This protein binds this small molecule.
Small molecule (SMILES): CC(=O)N[C@H]1[C@H](O[C@H]2[C@H](O)[C@@H](NC(C)=O)CO[C@@H]2CO)O[C@H](CO)[C@@H](O)[C@@H]1O

Binding-site contacts:
Ligand atom O5 contacts residue ASN23 of chain 1.E at 2.3 Å (h-bond).
Ligand atom C5 contacts residue ASN23 of chain 1.E at 3.6 Å.
Ligand atom C3 contacts residue ASN23 of chain 1.E at 3.7 Å.
Ligand atom O5 contacts residue THR15 of chain 1.E at 4.2 Å.
Ligand atom O7 contacts residue ASN23 of chain 1.E at 2.6 Å (h-bond).
Ligand atom C7 contacts residue ASN23 of chain 1.E at 3.0 Å.
Ligand atom N2 contacts residue ASN23 of chain 1.E at 2.8 Å (h-bond).
Ligand atom C4 contacts residue ASN23 of chain 1.E at 4.1 Å.
Ligand atom C2 contacts residue ASN23 of chain 1.E at 2.3 Å.
Ligand atom C8 contacts residue THR13 of chain 1.E at 4.2 Å.
Ligand atom C1 contacts residue ASN23 of chain 1.E at 1.4 Å.
Ligand atom C8 contacts residue ASN23 of chain 1.E at 4.3 Å.

Sequence of chain 1.E:
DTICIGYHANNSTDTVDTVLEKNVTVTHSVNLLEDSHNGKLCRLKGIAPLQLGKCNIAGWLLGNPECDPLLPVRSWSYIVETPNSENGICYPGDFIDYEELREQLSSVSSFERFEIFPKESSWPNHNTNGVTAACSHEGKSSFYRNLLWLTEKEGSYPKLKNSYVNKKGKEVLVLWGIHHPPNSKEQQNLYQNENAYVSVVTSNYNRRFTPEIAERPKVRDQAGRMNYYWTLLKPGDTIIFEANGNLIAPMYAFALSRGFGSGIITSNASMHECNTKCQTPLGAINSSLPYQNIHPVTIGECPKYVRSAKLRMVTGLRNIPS